Sequence of chain 1.E:
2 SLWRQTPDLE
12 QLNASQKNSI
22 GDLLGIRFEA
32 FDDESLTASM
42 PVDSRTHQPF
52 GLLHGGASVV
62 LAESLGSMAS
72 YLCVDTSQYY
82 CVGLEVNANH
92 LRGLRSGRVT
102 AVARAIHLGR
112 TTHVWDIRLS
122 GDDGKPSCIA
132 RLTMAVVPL

A small-molecule ligand and the protein it binds are described below.
Small molecule (SMILES): CC(C)(CO[P](=O)(O)O[P](=O)(O)OC[C@H]1O[C@@H](n2cnc3c(N)ncnc32)[C@H](O)[C@@H]1OP(=O)(O)O)[C@@H](O)C(=O)NCCC(=O)NCCSCC(=O)c1ccccc1

Sequence of chain 1.C:
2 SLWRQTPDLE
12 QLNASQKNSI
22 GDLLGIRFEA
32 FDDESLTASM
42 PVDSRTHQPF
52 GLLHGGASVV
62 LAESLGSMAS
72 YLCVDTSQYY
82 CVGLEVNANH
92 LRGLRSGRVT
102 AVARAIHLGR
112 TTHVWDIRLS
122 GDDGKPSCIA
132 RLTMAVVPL

Sequence of chain 1.D:
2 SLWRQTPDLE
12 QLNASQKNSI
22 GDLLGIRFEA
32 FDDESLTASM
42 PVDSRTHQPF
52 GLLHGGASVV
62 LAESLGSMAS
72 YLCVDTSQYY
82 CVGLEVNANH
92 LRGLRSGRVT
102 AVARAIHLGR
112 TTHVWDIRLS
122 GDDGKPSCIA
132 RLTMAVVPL

Binding-site contacts:
Ligand atom OAP contacts residue LEU92 of chain 1.C at 2.8 Å (h-bond).
Ligand atom S1P contacts residue GLY84 of chain 1.D at 3.5 Å (h-bond).
Ligand atom O4A contacts residue HIS108 of chain 1.E at 3.4 Å (h-bond).
Ligand atom O5A contacts residue ARG111 of chain 1.E at 3.2 Å (salt-bridge).
Ligand atom C5B contacts residue PRO50 of chain 1.C at 3.6 Å (hydrophobic).
Ligand atom N8P contacts residue LEU92 of chain 1.C at 3.1 Å (h-bond).
Ligand atom C7B contacts residue HIS55 of chain 1.C at 3.6 Å.
Ligand atom CAP contacts residue LEU92 of chain 1.C at 3.3 Å (hydrophobic).
Ligand atom C1B contacts residue SER68 of chain 1.D at 3.6 Å.
Ligand atom CEP contacts residue LEU85 of chain 1.D at 3.6 Å (hydrophobic).
Ligand atom O5A contacts residue THR112 of chain 1.E at 3.0 Å (h-bond).
Ligand atom O4A contacts residue GLY110 of chain 1.E at 3.4 Å.
Ligand atom N6A contacts residue ARG96 of chain 1.C at 2.9 Å (salt-bridge).
Ligand atom C7B contacts residue GLN49 of chain 1.C at 3.5 Å.
Ligand atom O1A contacts residue ARG111 of chain 1.E at 2.9 Å (salt-bridge).
Ligand atom C7P contacts residue LEU92 of chain 1.C at 3.6 Å (hydrophobic).
Ligand atom O4A contacts residue THR113 of chain 1.E at 2.8 Å (h-bond).
Ligand atom C3B contacts residue SER68 of chain 1.D at 3.4 Å.
Ligand atom N4P contacts residue GLY84 of chain 1.D at 2.9 Å (h-bond).
Ligand atom N4P contacts residue HIS91 of chain 1.C at 3.5 Å.
Ligand atom C4B contacts residue SER68 of chain 1.D at 3.5 Å.
Ligand atom C9P contacts residue LEU92 of chain 1.C at 3.3 Å (hydrophobic).
Ligand atom O1B contacts residue GLY56 of chain 1.C at 3.0 Å (h-bond).
Ligand atom C2B contacts residue SER68 of chain 1.D at 3.4 Å.
Ligand atom OAP contacts residue HIS91 of chain 1.C at 3.5 Å (h-bond).
Ligand atom C6P contacts residue GLY84 of chain 1.D at 3.5 Å.
Ligand atom CB contacts residue GLU64 of chain 1.D at 3.6 Å.
Ligand atom N8P contacts residue HIS91 of chain 1.C at 2.9 Å (h-bond).
Ligand atom CB contacts residue SER68 of chain 1.D at 3.4 Å.
Ligand atom CB contacts residue GLY84 of chain 1.D at 3.5 Å.
Ligand atom C7P contacts residue HIS91 of chain 1.C at 3.5 Å.
Ligand atom O1B contacts residue GLU64 of chain 1.D at 3.4 Å (salt-bridge).
Ligand atom C7P contacts residue ARG93 of chain 1.C at 3.5 Å.
Ligand atom O1A contacts residue GLY110 of chain 1.E at 3.6 Å.
Ligand atom O3A contacts residue GLY110 of chain 1.E at 3.6 Å.
Ligand atom C3B contacts residue GLN49 of chain 1.C at 3.5 Å.
Ligand atom O3A contacts residue HIS108 of chain 1.E at 3.5 Å (h-bond).
Ligand atom O1B contacts residue HIS55 of chain 1.C at 3.6 Å.
Ligand atom N8P contacts residue ARG93 of chain 1.C at 3.6 Å (salt-bridge).
Ligand atom C5D contacts residue ARG111 of chain 1.E at 2.9 Å.